Binding-site contacts:
Ligand atom C5 contacts residue ASN11 of chain 1.F at 3.6 Å.
Ligand atom C1 contacts residue ASN11 of chain 1.F at 1.4 Å.
Ligand atom O7 contacts residue ASN11 of chain 1.F at 4.4 Å.
Ligand atom C3 contacts residue ASN11 of chain 1.F at 3.8 Å.
Ligand atom C4 contacts residue ASN11 of chain 1.F at 4.2 Å.
Ligand atom C8 contacts residue ASN11 of chain 1.F at 3.3 Å.
Ligand atom N2 contacts residue ASN11 of chain 1.F at 2.6 Å (h-bond).
Ligand atom O5 contacts residue ASN11 of chain 1.F at 2.3 Å (h-bond).
Ligand atom C2 contacts residue ASN11 of chain 1.F at 2.5 Å.
Ligand atom C7 contacts residue ASN11 of chain 1.F at 3.5 Å.

Sequence of chain 1.F:
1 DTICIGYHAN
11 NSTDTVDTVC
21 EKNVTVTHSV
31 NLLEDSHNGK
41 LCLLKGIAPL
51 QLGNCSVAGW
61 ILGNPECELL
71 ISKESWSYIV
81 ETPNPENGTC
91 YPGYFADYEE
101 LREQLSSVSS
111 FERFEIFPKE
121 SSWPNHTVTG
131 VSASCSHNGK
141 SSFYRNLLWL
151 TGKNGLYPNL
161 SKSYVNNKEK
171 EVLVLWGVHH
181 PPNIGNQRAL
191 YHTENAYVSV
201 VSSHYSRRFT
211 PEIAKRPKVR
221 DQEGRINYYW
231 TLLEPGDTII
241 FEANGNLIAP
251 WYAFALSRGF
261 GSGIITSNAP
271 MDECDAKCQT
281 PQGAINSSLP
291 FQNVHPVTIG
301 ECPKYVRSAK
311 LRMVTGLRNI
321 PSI

This protein binds this small molecule.
Small molecule (SMILES): CC(=O)N[C@@H]1[C@@H](O)[C@H](O)[C@@H](CO)O[C@H]1O